The protein below binds the small molecule below.
Small molecule (SMILES): CN[C@@H](C)C(=O)N[C@H](C(=O)N1CCC[C@H]1Cn1nnnc1Sc1ccccc1)[C@@H](C)OCC#CC#CCO[C@H](C)[C@H](NC(=O)[C@H](C)NC)C(=O)N1CCC[C@H]1Cn1nnnc1Sc1ccccc1

Binding-site contacts:
Ligand atom N contacts residue GLN79 of chain 1.G at 3.7 Å.
Ligand atom CAU contacts residue VAL58 of chain 1.G at 3.0 Å (hydrophobic).
Ligand atom SBU contacts residue LEU67 of chain 1.G at 3.5 Å (h-bond).
Ligand atom CAU contacts residue LEU67 of chain 1.G at 3.3 Å (hydrophobic).
Ligand atom NBM contacts residue TYR84 of chain 1.G at 3.4 Å (h-bond).
Ligand atom C contacts residue THR68 of chain 1.G at 3.7 Å.
Ligand atom CB contacts residue GLU74 of chain 1.G at 3.0 Å.
Ligand atom O contacts residue TRP83 of chain 1.G at 3.0 Å.
Ligand atom CAK contacts residue THR68 of chain 1.G at 3.2 Å.
Ligand atom OAI contacts residue THR68 of chain 1.G at 3.2 Å (h-bond).
Ligand atom CA contacts residue ASP69 of chain 1.G at 3.6 Å.
Ligand atom O contacts residue GLN79 of chain 1.G at 3.4 Å (h-bond).
Ligand atom SBU contacts residue THR68 of chain 1.G at 3.5 Å (h-bond).
Ligand atom CAM contacts residue THR68 of chain 1.G at 3.2 Å.
Ligand atom CBE contacts residue TRP83 of chain 1.G at 3.6 Å (hydrophobic).
Ligand atom CA contacts residue GLU74 of chain 1.G at 3.4 Å.
Ligand atom SBU contacts residue GLY66 of chain 1.G at 3.5 Å.
Ligand atom NBI contacts residue TYR84 of chain 1.G at 3.5 Å (h-bond).
Ligand atom CA contacts residue THR68 of chain 1.G at 3.1 Å.
Ligand atom CAA contacts residue GLU74 of chain 1.G at 3.0 Å.
Ligand atom NBK contacts residue GLY66 of chain 1.G at 3.4 Å.
Ligand atom NBM contacts residue GLY66 of chain 1.G at 3.5 Å (h-bond).
Ligand atom NBO contacts residue THR68 of chain 1.G at 3.2 Å (h-bond).
Ligand atom CB contacts residue GLN79 of chain 1.G at 3.7 Å.
Ligand atom CCC contacts residue GLY66 of chain 1.G at 3.0 Å.
Ligand atom CB contacts residue THR68 of chain 1.G at 3.1 Å.
Ligand atom CBC contacts residue TYR84 of chain 1.G at 3.7 Å (hydrophobic).
Ligand atom CAA contacts residue LYS71 of chain 1.G at 3.4 Å.
Ligand atom CBA contacts residue TRP83 of chain 1.G at 3.3 Å (hydrophobic).
Ligand atom CAQ contacts residue LYS57 of chain 1.G at 3.7 Å.
Ligand atom N contacts residue GLU74 of chain 1.G at 2.3 Å (salt-bridge).
Ligand atom CAO contacts residue LYS59 of chain 1.G at 3.7 Å.
Ligand atom CAA contacts residue ASP69 of chain 1.G at 3.4 Å.
Ligand atom NBI contacts residue GLY66 of chain 1.G at 3.6 Å.
Ligand atom OAI contacts residue LEU67 of chain 1.G at 3.5 Å.
Ligand atom CAQ contacts residue VAL58 of chain 1.G at 2.9 Å (hydrophobic).
Ligand atom NCO contacts residue GLY66 of chain 1.G at 3.1 Å (h-bond).
Ligand atom CCI contacts residue GLY66 of chain 1.G at 3.3 Å.
Ligand atom CAU contacts residue GLY66 of chain 1.G at 3.4 Å.
Ligand atom CBG contacts residue GLY66 of chain 1.G at 3.6 Å.

Sequence of chain 1.G:
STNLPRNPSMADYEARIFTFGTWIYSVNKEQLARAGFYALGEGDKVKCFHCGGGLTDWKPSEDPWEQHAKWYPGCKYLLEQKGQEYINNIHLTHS